Sequence of chain 1.A:
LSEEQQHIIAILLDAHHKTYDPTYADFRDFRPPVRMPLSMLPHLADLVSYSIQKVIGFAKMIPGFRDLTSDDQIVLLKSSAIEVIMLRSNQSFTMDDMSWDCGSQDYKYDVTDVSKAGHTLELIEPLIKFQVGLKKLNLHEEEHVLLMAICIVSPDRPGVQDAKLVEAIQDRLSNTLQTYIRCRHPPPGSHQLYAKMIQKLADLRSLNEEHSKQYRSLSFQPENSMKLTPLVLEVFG

The small molecule below binds the protein below.
Small molecule (SMILES): C=C1/C(=C\C=C2/CCC[C@]3(C)[C@@H]([C@H](C)C[C@H]4C[C@@](C)(O)C(=O)N4CCCCc4ccccc4)CC[C@@H]23)C[C@@H](O)C[C@@H]1O

Binding-site contacts:
Ligand atom O2 contacts residue TYR20 of chain 1.A at 3.0 Å (h-bond).
Ligand atom O1 contacts residue ARG100 of chain 1.A at 2.6 Å (salt-bridge).
Ligand atom C5 contacts residue SER101 of chain 1.A at 3.6 Å.
Ligand atom C28 contacts residue LEU135 of chain 1.A at 3.7 Å (hydrophobic).
Ligand atom C3 contacts residue SER104 of chain 1.A at 3.5 Å.
Ligand atom C36 contacts residue LEU56 of chain 1.A at 3.8 Å (hydrophobic).
Ligand atom O4 contacts residue PHE248 of chain 1.A at 3.4 Å.
Ligand atom O4 contacts residue TYR227 of chain 1.A at 3.9 Å.
Ligand atom C10 contacts residue SER63 of chain 1.A at 3.6 Å.
Ligand atom C37 contacts residue LEU53 of chain 1.A at 3.9 Å (hydrophobic).
Ligand atom O3 contacts residue HIS223 of chain 1.A at 3.3 Å (h-bond).
Ligand atom C3 contacts residue CYS114 of chain 1.A at 3.9 Å (hydrophobic).
Ligand atom O4 contacts residue HIS223 of chain 1.A at 2.7 Å (h-bond).
Ligand atom C27 contacts residue VAL60 of chain 1.A at 3.8 Å (hydrophobic).
Ligand atom N28 contacts residue HIS223 of chain 1.A at 3.5 Å (h-bond).
Ligand atom C34 contacts residue VAL126 of chain 1.A at 3.8 Å (hydrophobic).
Ligand atom C27 contacts residue HIS223 of chain 1.A at 3.8 Å.
Ligand atom C19 contacts residue SER63 of chain 1.A at 3.0 Å.
Ligand atom C24 contacts residue LEU230 of chain 1.A at 3.9 Å (hydrophobic).
Ligand atom C6 contacts residue SER101 of chain 1.A at 3.6 Å.
Ligand atom O2 contacts residue SER101 of chain 1.A at 3.4 Å.
Ligand atom C34 contacts residue LEU50 of chain 1.A at 3.6 Å (hydrophobic).
Ligand atom C1 contacts residue ARG100 of chain 1.A at 3.9 Å.
Ligand atom C4 contacts residue SER104 of chain 1.A at 3.9 Å.
Ligand atom O1 contacts residue SER63 of chain 1.A at 2.9 Å (h-bond).
Ligand atom C1 contacts residue SER63 of chain 1.A at 3.7 Å.
Ligand atom C33 contacts residue LEU50 of chain 1.A at 3.6 Å (hydrophobic).
Ligand atom O2 contacts residue SER104 of chain 1.A at 2.8 Å (h-bond).
Ligand atom C26 contacts residue HIS223 of chain 1.A at 3.4 Å.
Ligand atom C19 contacts residue ILE97 of chain 1.A at 3.3 Å (hydrophobic).
Ligand atom C14 contacts residue TRP112 of chain 1.A at 3.3 Å (hydrophobic).
Ligand atom C33 contacts residue VAL126 of chain 1.A at 4.0 Å (hydrophobic).
Ligand atom C25 contacts residue HIS223 of chain 1.A at 3.1 Å.
Ligand atom C29 contacts residue GLN226 of chain 1.A at 3.9 Å.
Ligand atom O3 contacts residue TYR227 of chain 1.A at 3.5 Å.
Ligand atom C28 contacts residue HIS223 of chain 1.A at 3.8 Å.
Ligand atom C30 contacts residue THR132 of chain 1.A at 3.7 Å.
Ligand atom C12 contacts residue VAL126 of chain 1.A at 3.9 Å (hydrophobic).
Ligand atom C36 contacts residue LEU53 of chain 1.A at 3.8 Å (hydrophobic).
Ligand atom C15 contacts residue ILE97 of chain 1.A at 3.7 Å (hydrophobic).